Sequence of chain 1.X:
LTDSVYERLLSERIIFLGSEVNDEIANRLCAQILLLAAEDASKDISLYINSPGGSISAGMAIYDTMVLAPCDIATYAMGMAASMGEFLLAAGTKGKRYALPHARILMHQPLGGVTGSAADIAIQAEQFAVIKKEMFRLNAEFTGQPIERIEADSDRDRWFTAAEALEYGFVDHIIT

Sequence of chain 1.T:
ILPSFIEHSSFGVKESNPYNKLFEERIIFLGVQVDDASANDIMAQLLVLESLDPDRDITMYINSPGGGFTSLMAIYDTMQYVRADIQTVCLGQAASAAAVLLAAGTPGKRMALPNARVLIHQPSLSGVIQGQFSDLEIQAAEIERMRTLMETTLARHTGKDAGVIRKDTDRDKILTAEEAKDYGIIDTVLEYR

Binding-site contacts:
Ligand atom O contacts residue MET84 of chain 1.X at 3.8 Å.
Ligand atom CD2 contacts residue SER55 of chain 1.X at 3.6 Å.
Ligand atom C6 contacts residue LEU111 of chain 1.X at 3.2 Å (hydrophobic).
Ligand atom C4 contacts residue PHE128 of chain 1.X at 3.8 Å (hydrophobic).
Ligand atom C contacts residue LEU111 of chain 1.X at 3.8 Å (hydrophobic).
Ligand atom C5 contacts residue GLY112 of chain 1.X at 4.0 Å.
Ligand atom OXT contacts residue MET84 of chain 1.X at 2.4 Å (h-bond).
Ligand atom C contacts residue GLY54 of chain 1.X at 3.8 Å.
Ligand atom C6 contacts residue GLY112 of chain 1.X at 3.9 Å.
Ligand atom C3 contacts residue AI41 of chain 1.LB at 3.4 Å.
Ligand atom CD2 contacts residue GLN109 of chain 1.X at 3.9 Å.
Ligand atom O1 contacts residue ILE56 of chain 1.X at 3.0 Å (h-bond).
Ligand atom OXT contacts residue SER83 of chain 1.X at 2.9 Å.
Ligand atom C4 contacts residue AI41 of chain 1.LB at 3.7 Å.
Ligand atom C1 contacts residue LEU111 of chain 1.X at 4.0 Å (hydrophobic).
Ligand atom C5 contacts residue PHE128 of chain 1.X at 3.9 Å (hydrophobic).
Ligand atom O contacts residue GLY53 of chain 1.X at 4.0 Å.
Ligand atom CA contacts residue LEU111 of chain 1.X at 3.6 Å (hydrophobic).
Ligand atom O contacts residue SER83 of chain 1.X at 3.0 Å.
Ligand atom O contacts residue PRO110 of chain 1.X at 3.2 Å.
Ligand atom N contacts residue LEU111 of chain 1.X at 2.8 Å (h-bond).
Ligand atom C6 contacts residue PHE134 of chain 1.T at 4.0 Å (hydrophobic).
Ligand atom O1 contacts residue SER55 of chain 1.X at 3.7 Å.
Ligand atom O contacts residue LEU111 of chain 1.X at 2.7 Å (h-bond).
Ligand atom CB contacts residue LEU111 of chain 1.X at 3.6 Å (hydrophobic).
Ligand atom CD2 contacts residue HIS108 of chain 1.X at 3.1 Å.
Ligand atom CB contacts residue ILE56 of chain 1.X at 3.7 Å (hydrophobic).
Ligand atom C3 contacts residue ILE131 of chain 1.X at 3.8 Å (hydrophobic).
Ligand atom N contacts residue GLY54 of chain 1.X at 3.2 Å (h-bond).
Ligand atom CD1 contacts residue MET135 of chain 1.X at 3.5 Å (hydrophobic).
Ligand atom C5 contacts residue LEU111 of chain 1.X at 4.1 Å (hydrophobic).
Ligand atom O contacts residue GLY54 of chain 1.X at 3.4 Å (h-bond).
Ligand atom CA contacts residue GLY54 of chain 1.X at 3.6 Å.
Ligand atom C2 contacts residue AI41 of chain 1.LB at 3.8 Å.
Ligand atom C contacts residue ILE56 of chain 1.X at 3.9 Å (hydrophobic).
Ligand atom C5 contacts residue PHE134 of chain 1.T at 3.9 Å (hydrophobic).
Ligand atom C contacts residue SER83 of chain 1.X at 3.2 Å.
Ligand atom CD1 contacts residue AI41 of chain 1.LB at 3.8 Å.
Ligand atom C contacts residue MET84 of chain 1.X at 3.5 Å (hydrophobic).
Ligand atom C contacts residue LEU111 of chain 1.X at 3.8 Å (hydrophobic).

A protein and the small-molecule ligand that binds it are described below.
Small molecule (SMILES): CC(C)C[C@H](NC(=O)[C@H](CC(C)C)NC(=O)c1ccccc1)C(=O)O